Sequence of chain 1.A:
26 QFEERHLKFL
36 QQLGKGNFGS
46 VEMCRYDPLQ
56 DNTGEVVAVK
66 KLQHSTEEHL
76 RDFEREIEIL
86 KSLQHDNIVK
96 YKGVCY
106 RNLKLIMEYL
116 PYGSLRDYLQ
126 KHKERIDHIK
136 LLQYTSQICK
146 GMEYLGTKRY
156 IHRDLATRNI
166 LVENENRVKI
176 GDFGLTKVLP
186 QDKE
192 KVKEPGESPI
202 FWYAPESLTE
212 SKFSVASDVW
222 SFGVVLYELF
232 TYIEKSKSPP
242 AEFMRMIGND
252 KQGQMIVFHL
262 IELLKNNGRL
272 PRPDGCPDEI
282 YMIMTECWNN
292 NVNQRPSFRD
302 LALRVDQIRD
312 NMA

Binding-site contacts:
Ligand atom O29 contacts residue LEU38 of chain 1.A at 3.5 Å.
Ligand atom C6 contacts residue LEU166 of chain 1.A at 3.5 Å (hydrophobic).
Ligand atom N10 contacts residue LEU115 of chain 1.A at 3.0 Å (h-bond).
Ligand atom C24 contacts residue VAL46 of chain 1.A at 3.5 Å (hydrophobic).
Ligand atom C4 contacts residue LEU38 of chain 1.A at 3.6 Å (hydrophobic).
Ligand atom C20 contacts residue ASP177 of chain 1.A at 3.8 Å.
Ligand atom C26 contacts residue GLY118 of chain 1.A at 3.4 Å.
Ligand atom N12 contacts residue LEU166 of chain 1.A at 3.4 Å.
Ligand atom C25 contacts residue GLY41 of chain 1.A at 3.7 Å.
Ligand atom C27 contacts residue TYR114 of chain 1.A at 3.4 Å (hydrophobic).
Ligand atom C27 contacts residue LEU115 of chain 1.A at 3.5 Å (hydrophobic).
Ligand atom N13 contacts residue LEU115 of chain 1.A at 3.1 Å (h-bond).
Ligand atom N3 contacts residue LEU38 of chain 1.A at 3.8 Å.
Ligand atom C7 contacts residue VAL46 of chain 1.A at 3.5 Å (hydrophobic).
Ligand atom C23 contacts residue ASP177 of chain 1.A at 3.6 Å.
Ligand atom C14 contacts residue LEU166 of chain 1.A at 3.7 Å (hydrophobic).
Ligand atom C2 contacts residue LEU166 of chain 1.A at 3.6 Å (hydrophobic).
Ligand atom C14 contacts residue MET112 of chain 1.A at 3.7 Å (hydrophobic).
Ligand atom C30 contacts residue TYR114 of chain 1.A at 3.4 Å (hydrophobic).
Ligand atom C11 contacts residue GLU113 of chain 1.A at 3.2 Å.
Ligand atom C24 contacts residue GLY41 of chain 1.A at 3.6 Å.
Ligand atom C28 contacts residue TYR114 of chain 1.A at 3.3 Å (hydrophobic).
Ligand atom O18 contacts residue GLY39 of chain 1.A at 3.3 Å.
Ligand atom C16 contacts residue LEU38 of chain 1.A at 3.8 Å (hydrophobic).
Ligand atom N13 contacts residue TYR114 of chain 1.A at 3.8 Å.
Ligand atom C14 contacts residue ALA63 of chain 1.A at 3.7 Å (hydrophobic).
Ligand atom C25 contacts residue ASP177 of chain 1.A at 3.6 Å.
Ligand atom C1 contacts residue LEU166 of chain 1.A at 3.8 Å (hydrophobic).
Ligand atom C23 contacts residue GLY176 of chain 1.A at 3.1 Å.
Ligand atom C11 contacts residue LEU115 of chain 1.A at 3.6 Å (hydrophobic).
Ligand atom N12 contacts residue ALA63 of chain 1.A at 3.5 Å.
Ligand atom C27 contacts residue GLY118 of chain 1.A at 3.5 Å.
Ligand atom C11 contacts residue LEU166 of chain 1.A at 3.8 Å (hydrophobic).
Ligand atom C17 contacts residue SER119 of chain 1.A at 3.5 Å.
Ligand atom C27 contacts residue PRO116 of chain 1.A at 3.5 Å (hydrophobic).
Ligand atom N13 contacts residue GLY118 of chain 1.A at 3.7 Å.
Ligand atom C11 contacts residue ALA63 of chain 1.A at 3.5 Å (hydrophobic).
Ligand atom C22 contacts residue ARG163 of chain 1.A at 3.4 Å.
Ligand atom C26 contacts residue LEU115 of chain 1.A at 3.8 Å (hydrophobic).
Ligand atom O29 contacts residue TYR114 of chain 1.A at 2.7 Å (h-bond).

The small molecule below binds the protein below.
Small molecule (SMILES): CCn1c(C(=O)N(C2CC2)C2CC2)cc2c3c(ncn3C)c(NCCCOC)nc21